Sequence of chain 1.N:
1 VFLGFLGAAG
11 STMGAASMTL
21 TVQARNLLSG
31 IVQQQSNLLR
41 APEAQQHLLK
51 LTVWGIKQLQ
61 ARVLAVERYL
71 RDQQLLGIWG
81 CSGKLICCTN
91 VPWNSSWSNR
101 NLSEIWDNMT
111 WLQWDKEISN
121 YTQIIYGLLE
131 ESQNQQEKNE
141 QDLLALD

A protein and the small-molecule ligand that binds it are described below.
Small molecule (SMILES): CC(=O)N[C@H]1[C@H](O[C@H]2[C@H](O)[C@@H](NC(C)=O)CO[C@@H]2CO)O[C@H](CO)[C@@H](O)[C@@H]1O

Sequence of chain 1.M:
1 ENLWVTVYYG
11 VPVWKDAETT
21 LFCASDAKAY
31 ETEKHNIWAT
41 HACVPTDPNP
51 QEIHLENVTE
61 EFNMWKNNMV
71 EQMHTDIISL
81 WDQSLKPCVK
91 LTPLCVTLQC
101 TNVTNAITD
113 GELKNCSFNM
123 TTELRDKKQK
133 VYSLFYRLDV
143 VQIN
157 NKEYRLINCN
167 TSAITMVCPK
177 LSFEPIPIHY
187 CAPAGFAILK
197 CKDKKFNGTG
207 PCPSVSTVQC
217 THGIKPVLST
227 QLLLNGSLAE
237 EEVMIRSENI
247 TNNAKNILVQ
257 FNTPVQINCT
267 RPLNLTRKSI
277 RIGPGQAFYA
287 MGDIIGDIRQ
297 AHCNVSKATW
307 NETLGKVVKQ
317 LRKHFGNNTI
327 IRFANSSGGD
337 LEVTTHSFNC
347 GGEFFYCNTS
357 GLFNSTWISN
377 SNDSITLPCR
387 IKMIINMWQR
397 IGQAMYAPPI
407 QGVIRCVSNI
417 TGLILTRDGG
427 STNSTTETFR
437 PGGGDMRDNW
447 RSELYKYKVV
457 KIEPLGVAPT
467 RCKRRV

Binding-site contacts:
Ligand atom C4 contacts residue ASN57 of chain 1.M at 4.2 Å.
Ligand atom C8 contacts residue GLU56 of chain 1.M at 4.3 Å.
Ligand atom O7 contacts residue GLU56 of chain 1.M at 3.0 Å (salt-bridge).
Ligand atom N2 contacts residue ASN57 of chain 1.M at 3.1 Å (h-bond).
Ligand atom C1 contacts residue ASN57 of chain 1.M at 1.4 Å.
Ligand atom C5 contacts residue ASN57 of chain 1.M at 3.6 Å.
Ligand atom C2 contacts residue GLU56 of chain 1.M at 3.9 Å.
Ligand atom C3 contacts residue ASN57 of chain 1.M at 3.9 Å.
Ligand atom C7 contacts residue ASN57 of chain 1.M at 4.2 Å.
Ligand atom C7 contacts residue GLU56 of chain 1.M at 3.6 Å.
Ligand atom N2 contacts residue GLU56 of chain 1.M at 4.0 Å.
Ligand atom O5 contacts residue GLY10 of chain 1.N at 4.4 Å.
Ligand atom C2 contacts residue ASN57 of chain 1.M at 2.5 Å.
Ligand atom O3 contacts residue GLU56 of chain 1.M at 4.4 Å.
Ligand atom O5 contacts residue ASN57 of chain 1.M at 2.2 Å (h-bond).